Binding-site contacts:
Ligand atom C27 contacts residue ASP29 of chain 1.A at 3.4 Å.
Ligand atom C38 contacts residue ILE84 of chain 1.B at 3.7 Å (hydrophobic).
Ligand atom O28 contacts residue ALA28 of chain 1.A at 3.6 Å.
Ligand atom O28 contacts residue ASP29 of chain 1.A at 2.7 Å (salt-bridge).
Ligand atom O26 contacts residue ASP30 of chain 1.A at 3.4 Å (salt-bridge).
Ligand atom C33 contacts residue GLY27 of chain 1.A at 3.6 Å.
Ligand atom C14 contacts residue ILE84 of chain 1.A at 3.5 Å (hydrophobic).
Ligand atom O18 contacts residue ASP25 of chain 1.B at 2.5 Å (salt-bridge).
Ligand atom O10 contacts residue ILE50 of chain 1.A at 3.3 Å.
Ligand atom C36 contacts residue ILE50 of chain 1.A at 3.7 Å (hydrophobic).
Ligand atom C14 contacts residue ILE50 of chain 1.B at 3.7 Å (hydrophobic).
Ligand atom C17 contacts residue ASP25 of chain 1.A at 3.6 Å.
Ligand atom C6 contacts residue ALA28 of chain 1.B at 3.4 Å (hydrophobic).
Ligand atom C1 contacts residue ASP30 of chain 1.B at 3.0 Å.
Ligand atom C3 contacts residue GLY48 of chain 1.B at 3.2 Å.
Ligand atom C34 contacts residue VAL82 of chain 1.B at 3.5 Å (hydrophobic).
Ligand atom C16 contacts residue GLY27 of chain 1.B at 3.6 Å.
Ligand atom C36 contacts residue GLY49 of chain 1.A at 3.6 Å.
Ligand atom C32 contacts residue ASP25 of chain 1.B at 3.0 Å.
Ligand atom O18 contacts residue ASP25 of chain 1.A at 2.9 Å (salt-bridge).
Ligand atom N20 contacts residue GLY27 of chain 1.A at 3.3 Å (h-bond).
Ligand atom C30 contacts residue GLY48 of chain 1.A at 3.3 Å.
Ligand atom O1 contacts residue ASP30 of chain 1.B at 2.6 Å (salt-bridge).
Ligand atom O18 contacts residue GLY27 of chain 1.A at 3.4 Å.
Ligand atom C12 contacts residue GLY27 of chain 1.B at 3.2 Å.
Ligand atom C16 contacts residue ASP25 of chain 1.B at 3.2 Å.
Ligand atom C31 contacts residue GLY48 of chain 1.A at 3.6 Å.
Ligand atom C17 contacts residue ASP25 of chain 1.B at 3.2 Å.
Ligand atom C4 contacts residue GLY48 of chain 1.B at 3.1 Å.
Ligand atom O1 contacts residue ASP29 of chain 1.B at 3.7 Å.
Ligand atom O9 contacts residue ILE84 of chain 1.B at 3.3 Å.
Ligand atom O26 contacts residue ALA28 of chain 1.A at 3.6 Å.
Ligand atom C7 contacts residue ALA28 of chain 1.B at 3.7 Å (hydrophobic).
Ligand atom O26 contacts residue ASP29 of chain 1.A at 3.2 Å (salt-bridge).
Ligand atom C13 contacts residue GLY27 of chain 1.B at 3.6 Å.
Ligand atom O2 contacts residue ASP30 of chain 1.B at 3.2 Å (salt-bridge).
Ligand atom C32 contacts residue ILE84 of chain 1.B at 3.5 Å (hydrophobic).
Ligand atom O10 contacts residue GLY49 of chain 1.B at 3.1 Å.
Ligand atom O9 contacts residue ILE50 of chain 1.A at 3.2 Å.
Ligand atom O23 contacts residue ALA28 of chain 1.A at 3.7 Å.

Sequence of chain 1.B:
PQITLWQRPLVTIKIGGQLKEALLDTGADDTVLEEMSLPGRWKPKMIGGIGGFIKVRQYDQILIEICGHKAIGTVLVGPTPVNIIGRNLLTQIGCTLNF

Sequence of chain 1.A:
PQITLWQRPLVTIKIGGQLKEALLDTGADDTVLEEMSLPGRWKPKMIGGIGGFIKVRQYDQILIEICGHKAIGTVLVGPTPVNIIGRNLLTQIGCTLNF

This protein binds this small molecule.
Small molecule (SMILES): CC(C)CN(C[C@@H](O)[C@H](Cc1ccccc1)NC(=O)O[C@H]1CO[C@H]2OCC[C@H]21)S(=O)(=O)c1ccc(C(=O)O)cc1